Sequence of chain 1.A:
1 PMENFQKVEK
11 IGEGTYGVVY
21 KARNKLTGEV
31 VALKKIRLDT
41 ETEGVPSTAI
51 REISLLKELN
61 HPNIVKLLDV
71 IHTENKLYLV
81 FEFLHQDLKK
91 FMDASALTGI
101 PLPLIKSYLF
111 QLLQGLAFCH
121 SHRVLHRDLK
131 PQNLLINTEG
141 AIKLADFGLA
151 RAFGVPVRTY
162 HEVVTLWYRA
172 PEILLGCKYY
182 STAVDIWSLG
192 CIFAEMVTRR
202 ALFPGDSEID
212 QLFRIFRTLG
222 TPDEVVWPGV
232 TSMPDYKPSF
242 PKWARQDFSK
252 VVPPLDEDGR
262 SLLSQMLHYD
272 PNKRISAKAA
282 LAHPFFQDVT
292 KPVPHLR

A small-molecule ligand and the protein it binds are described below.
Small molecule (SMILES): O=C1NCCCNC(=O)c2cccc(n2)Nc2cc([nH]n2)[C@H]2CC[C@H](C2)O1

Binding-site contacts:
Ligand atom N20 contacts residue GLU82 of chain 1.A at 3.7 Å.
Ligand atom C14 contacts residue ILE11 of chain 1.A at 3.6 Å (hydrophobic).
Ligand atom C22 contacts residue VAL19 of chain 1.A at 3.8 Å (hydrophobic).
Ligand atom C13 contacts residue HIS85 of chain 1.A at 3.6 Å.
Ligand atom N20 contacts residue ALA32 of chain 1.A at 3.7 Å.
Ligand atom C16 contacts residue LEU84 of chain 1.A at 3.5 Å (hydrophobic).
Ligand atom C05 contacts residue GLN132 of chain 1.A at 3.2 Å.
Ligand atom C04 contacts residue GLN132 of chain 1.A at 3.8 Å.
Ligand atom C05 contacts residue ASN133 of chain 1.A at 3.8 Å.
Ligand atom C13 contacts residue ILE11 of chain 1.A at 3.8 Å (hydrophobic).
Ligand atom C21 contacts residue ALA32 of chain 1.A at 3.8 Å (hydrophobic).
Ligand atom O01 contacts residue LYS34 of chain 1.A at 3.5 Å (salt-bridge).
Ligand atom O09 contacts residue ASP87 of chain 1.A at 3.8 Å.
Ligand atom C21 contacts residue PHE81 of chain 1.A at 3.6 Å (hydrophobic).
Ligand atom O01 contacts residue ASP146 of chain 1.A at 3.4 Å.
Ligand atom N19 contacts residue ALA32 of chain 1.A at 3.3 Å.
Ligand atom C18 contacts residue ALA32 of chain 1.A at 3.3 Å (hydrophobic).
Ligand atom C14 contacts residue LEU84 of chain 1.A at 3.4 Å (hydrophobic).
Ligand atom N20 contacts residue PHE83 of chain 1.A at 3.5 Å.
Ligand atom C02 contacts residue ASP146 of chain 1.A at 3.7 Å.
Ligand atom O01 contacts residue TYR16 of chain 1.A at 3.5 Å.
Ligand atom N19 contacts residue LEU135 of chain 1.A at 3.7 Å.
Ligand atom C11 contacts residue ILE11 of chain 1.A at 3.6 Å (hydrophobic).
Ligand atom N20 contacts residue LEU84 of chain 1.A at 3.2 Å (h-bond).
Ligand atom C06 contacts residue TYR16 of chain 1.A at 3.5 Å (hydrophobic).
Ligand atom C17 contacts residue ALA32 of chain 1.A at 3.6 Å (hydrophobic).
Ligand atom N27 contacts residue ILE11 of chain 1.A at 3.3 Å.
Ligand atom C11 contacts residue ASP87 of chain 1.A at 3.4 Å.
Ligand atom C04 contacts residue ASN133 of chain 1.A at 3.6 Å.
Ligand atom C10 contacts residue ILE11 of chain 1.A at 3.3 Å (hydrophobic).
Ligand atom C16 contacts residue LEU135 of chain 1.A at 3.6 Å (hydrophobic).
Ligand atom C13 contacts residue LEU84 of chain 1.A at 3.3 Å (hydrophobic).
Ligand atom N03 contacts residue ASP146 of chain 1.A at 3.6 Å.
Ligand atom N20 contacts residue LEU135 of chain 1.A at 3.6 Å.
Ligand atom N15 contacts residue LEU84 of chain 1.A at 2.7 Å (h-bond).
Ligand atom C22 contacts residue PHE81 of chain 1.A at 3.7 Å (hydrophobic).
Ligand atom C12 contacts residue HIS85 of chain 1.A at 3.8 Å.
Ligand atom C23 contacts residue PHE81 of chain 1.A at 3.5 Å (hydrophobic).
Ligand atom C17 contacts residue LEU135 of chain 1.A at 3.8 Å (hydrophobic).
Ligand atom N19 contacts residue GLU82 of chain 1.A at 3.0 Å (salt-bridge).